Sequence of chain 6.B:
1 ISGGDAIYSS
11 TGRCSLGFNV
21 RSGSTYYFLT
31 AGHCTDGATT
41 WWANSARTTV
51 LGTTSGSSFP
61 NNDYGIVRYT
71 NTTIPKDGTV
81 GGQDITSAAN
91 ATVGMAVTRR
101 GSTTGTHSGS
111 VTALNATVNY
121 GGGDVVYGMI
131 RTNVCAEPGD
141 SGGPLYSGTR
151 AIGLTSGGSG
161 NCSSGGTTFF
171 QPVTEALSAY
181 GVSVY

Binding-site contacts:
Ligand atom N contacts residue GOL1 of chain 6.DA at 2.4 Å (h-bond).
Ligand atom CG contacts residue SER141 of chain 6.B at 3.5 Å.
Ligand atom CA contacts residue TYR1 of chain 6.AA at 0.1 Å (hydrophobic).
Ligand atom CD1 contacts residue GLU137 of chain 6.B at 4.1 Å.
Ligand atom CD2 contacts residue TYR1 of chain 6.AA at 1.9 Å (hydrophobic).
Ligand atom CD2 contacts residue SER156 of chain 6.B at 3.2 Å.
Ligand atom CG contacts residue TYR1 of chain 6.AA at 1.1 Å (hydrophobic).
Ligand atom N contacts residue HIS33 of chain 6.B at 3.8 Å.
Ligand atom CB contacts residue PRO138 of chain 6.B at 3.5 Å (hydrophobic).
Ligand atom O contacts residue ASP140 of chain 6.B at 3.7 Å.
Ligand atom N contacts residue TYR1 of chain 6.AA at 0.0 Å (h-bond).
Ligand atom O contacts residue SER141 of chain 6.B at 2.4 Å (h-bond).
Ligand atom C contacts residue HIS33 of chain 6.B at 3.7 Å.
Ligand atom O contacts residue TYR1 of chain 6.AA at 0.0 Å (h-bond).
Ligand atom CA contacts residue GOL1 of chain 6.DA at 3.8 Å.
Ligand atom CB contacts residue TYR1 of chain 6.AA at 0.7 Å (hydrophobic).
Ligand atom CB contacts residue SER141 of chain 6.B at 3.3 Å.
Ligand atom OXT contacts residue TYR1 of chain 6.AA at 0.0 Å (h-bond).
Ligand atom C contacts residue TYR1 of chain 6.AA at 0.0 Å (hydrophobic).
Ligand atom OXT contacts residue HIS33 of chain 6.B at 2.7 Å (h-bond).
Ligand atom CD1 contacts residue GLY157 of chain 6.B at 3.9 Å.
Ligand atom CD2 contacts residue THR155 of chain 6.B at 3.5 Å.
Ligand atom N contacts residue GLY157 of chain 6.B at 4.1 Å.
Ligand atom O contacts residue GLY139 of chain 6.B at 2.7 Å (h-bond).
Ligand atom N contacts residue SER141 of chain 6.B at 2.8 Å (h-bond).
Ligand atom C contacts residue GLY139 of chain 6.B at 3.8 Å.
Ligand atom C contacts residue PRO138 of chain 6.B at 4.1 Å (hydrophobic).
Ligand atom CG contacts residue GLU137 of chain 6.B at 3.8 Å.
Ligand atom C contacts residue SER141 of chain 6.B at 1.7 Å.
Ligand atom N contacts residue SER156 of chain 6.B at 3.5 Å (h-bond).
Ligand atom O contacts residue PRO138 of chain 6.B at 3.6 Å.
Ligand atom CB contacts residue GLU137 of chain 6.B at 3.5 Å.
Ligand atom CA contacts residue SER141 of chain 6.B at 2.6 Å.
Ligand atom OXT contacts residue SER141 of chain 6.B at 2.3 Å (h-bond).
Ligand atom CD2 contacts residue GLY157 of chain 6.B at 3.4 Å.
Ligand atom CD2 contacts residue SER141 of chain 6.B at 2.9 Å.
Ligand atom CG contacts residue GLY157 of chain 6.B at 4.2 Å.
Ligand atom CD1 contacts residue TYR1 of chain 6.AA at 0.4 Å (hydrophobic).
Ligand atom CD1 contacts residue ALA136 of chain 6.B at 3.7 Å (hydrophobic).
Ligand atom CA contacts residue PRO138 of chain 6.B at 3.9 Å (hydrophobic).

This small molecule binds to this protein.
Small molecule (SMILES): CC(C)C[C@H](N)C(=O)O